This small molecule binds to this protein.
Small molecule (SMILES): NCCC[C@H](N)CC(=O)NCCC[C@H](N)CC(=O)NCCC[C@H](N)CC(=O)N[C@@H]1[C@H](O)[C@@H](OC(N)=O)[C@@H](CO)O[C@H]1NC1=N[C@@H]2C(=O)NC[C@@H](O)[C@H]2N1

Sequence of chain 1.AA:
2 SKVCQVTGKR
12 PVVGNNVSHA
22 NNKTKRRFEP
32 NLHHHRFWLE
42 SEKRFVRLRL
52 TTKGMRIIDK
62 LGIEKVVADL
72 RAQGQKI

Binding-site contacts:
Ligand atom C44 contacts residue SER2 of chain 1.AA at 4.1 Å.
Ligand atom C42 contacts residue SER2 of chain 1.AA at 3.4 Å.
Ligand atom N41 contacts residue SER2 of chain 1.AA at 3.9 Å.
Ligand atom C40 contacts residue SER2 of chain 1.AA at 3.2 Å.
Ligand atom O43 contacts residue SER2 of chain 1.AA at 2.6 Å (h-bond).